A small-molecule ligand and the protein it binds are described below.
Small molecule (SMILES): CC(=O)N[C@@H]1[C@@H](O)[C@H](O)[C@@H](CO)O[C@H]1O

Sequence of chain 1.A:
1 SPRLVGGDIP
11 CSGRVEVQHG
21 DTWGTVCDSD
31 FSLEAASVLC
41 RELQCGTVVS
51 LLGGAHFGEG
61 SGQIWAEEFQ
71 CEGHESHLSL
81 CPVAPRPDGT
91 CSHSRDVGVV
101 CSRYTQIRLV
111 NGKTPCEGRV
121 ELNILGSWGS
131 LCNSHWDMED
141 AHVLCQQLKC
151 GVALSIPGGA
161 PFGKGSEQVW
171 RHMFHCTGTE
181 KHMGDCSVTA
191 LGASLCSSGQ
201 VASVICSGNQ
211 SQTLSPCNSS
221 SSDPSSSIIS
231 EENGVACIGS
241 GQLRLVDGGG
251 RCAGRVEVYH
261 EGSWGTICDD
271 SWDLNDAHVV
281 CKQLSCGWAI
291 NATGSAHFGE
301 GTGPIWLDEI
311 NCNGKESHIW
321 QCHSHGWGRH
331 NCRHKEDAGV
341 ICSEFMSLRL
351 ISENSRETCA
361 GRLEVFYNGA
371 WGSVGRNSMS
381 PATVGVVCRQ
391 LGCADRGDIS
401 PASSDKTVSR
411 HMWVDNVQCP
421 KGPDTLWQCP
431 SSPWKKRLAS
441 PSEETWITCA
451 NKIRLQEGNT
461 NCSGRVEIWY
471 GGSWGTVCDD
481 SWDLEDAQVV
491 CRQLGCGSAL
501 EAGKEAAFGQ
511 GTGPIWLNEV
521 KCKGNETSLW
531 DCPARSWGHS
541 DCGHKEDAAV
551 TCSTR

Binding-site contacts:
Ligand atom C7 contacts residue ASN218 of chain 1.A at 3.2 Å.
Ligand atom C4 contacts residue ASN218 of chain 1.A at 4.3 Å.
Ligand atom C8 contacts residue GLU232 of chain 1.A at 4.1 Å.
Ligand atom O7 contacts residue ASN218 of chain 1.A at 3.0 Å (h-bond).
Ligand atom C3 contacts residue ASN218 of chain 1.A at 3.9 Å.
Ligand atom O7 contacts residue GLU232 of chain 1.A at 3.6 Å (salt-bridge).
Ligand atom O3 contacts residue SER215 of chain 1.A at 3.4 Å (h-bond).
Ligand atom C5 contacts residue ASN218 of chain 1.A at 3.7 Å.
Ligand atom C8 contacts residue ASN218 of chain 1.A at 4.4 Å.
Ligand atom C7 contacts residue PRO216 of chain 1.A at 3.8 Å (hydrophobic).
Ligand atom C1 contacts residue ASN218 of chain 1.A at 1.5 Å.
Ligand atom C2 contacts residue PRO216 of chain 1.A at 3.9 Å (hydrophobic).
Ligand atom O5 contacts residue ASN218 of chain 1.A at 2.4 Å (h-bond).
Ligand atom C3 contacts residue PRO216 of chain 1.A at 4.5 Å (hydrophobic).
Ligand atom C1 contacts residue PRO216 of chain 1.A at 3.6 Å (hydrophobic).
Ligand atom C3 contacts residue SER215 of chain 1.A at 3.8 Å.
Ligand atom C8 contacts residue PRO216 of chain 1.A at 3.9 Å (hydrophobic).
Ligand atom C8 contacts residue CYS237 of chain 1.A at 4.2 Å (hydrophobic).
Ligand atom N2 contacts residue ASN218 of chain 1.A at 3.0 Å (h-bond).
Ligand atom C7 contacts residue GLU232 of chain 1.A at 4.1 Å.
Ligand atom C2 contacts residue SER215 of chain 1.A at 4.4 Å.
Ligand atom N2 contacts residue PRO216 of chain 1.A at 3.3 Å (h-bond).
Ligand atom C2 contacts residue ASN218 of chain 1.A at 2.5 Å.
Ligand atom N2 contacts residue SER215 of chain 1.A at 3.8 Å.
Ligand atom O7 contacts residue ASN233 of chain 1.A at 4.1 Å.